Sequence of chain 2.A:
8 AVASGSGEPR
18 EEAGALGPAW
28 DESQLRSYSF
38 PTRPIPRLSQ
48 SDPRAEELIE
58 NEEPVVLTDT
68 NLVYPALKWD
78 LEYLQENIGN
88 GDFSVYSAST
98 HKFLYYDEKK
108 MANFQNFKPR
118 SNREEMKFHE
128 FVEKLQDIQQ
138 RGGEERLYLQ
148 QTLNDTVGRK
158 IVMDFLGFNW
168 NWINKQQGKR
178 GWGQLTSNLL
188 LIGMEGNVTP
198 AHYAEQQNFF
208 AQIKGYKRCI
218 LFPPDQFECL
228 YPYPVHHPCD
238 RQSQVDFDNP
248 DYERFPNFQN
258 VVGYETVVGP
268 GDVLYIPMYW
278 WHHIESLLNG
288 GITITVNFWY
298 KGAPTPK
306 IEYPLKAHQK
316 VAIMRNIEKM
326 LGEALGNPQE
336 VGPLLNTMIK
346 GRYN

Binding-site contacts:
Ligand atom C3 contacts residue PHE207 of chain 2.A at 3.8 Å (hydrophobic).
Ligand atom O3 contacts residue LYS214 of chain 2.A at 3.9 Å.
Ligand atom C1 contacts residue ASN205 of chain 2.A at 3.4 Å.
Ligand atom C5 contacts residue TYR145 of chain 2.A at 3.1 Å (hydrophobic).
Ligand atom C1 contacts residue ASN294 of chain 2.A at 3.6 Å.
Ligand atom O1 contacts residue FE21 of chain 2.C at 4.0 Å.
Ligand atom C4 contacts residue THR196 of chain 2.A at 3.5 Å.
Ligand atom C1 contacts residue TRP296 of chain 2.A at 3.7 Å (hydrophobic).
Ligand atom O1 contacts residue ASN294 of chain 2.A at 2.7 Å (h-bond).
Ligand atom C5 contacts residue LEU188 of chain 2.A at 3.5 Å (hydrophobic).
Ligand atom O2 contacts residue BCT1 of chain 2.F at 3.5 Å (h-bond).
Ligand atom O5 contacts residue FE21 of chain 2.C at 2.1 Å.
Ligand atom C2 contacts residue ILE281 of chain 2.A at 3.9 Å (hydrophobic).
Ligand atom O3 contacts residue ILE281 of chain 2.A at 3.9 Å.
Ligand atom O1 contacts residue ASN205 of chain 2.A at 3.2 Å (h-bond).
Ligand atom O2 contacts residue ASN205 of chain 2.A at 2.7 Å (h-bond).
Ligand atom O2 contacts residue FE21 of chain 2.C at 2.2 Å.
Ligand atom O1 contacts residue TRP296 of chain 2.A at 3.8 Å.
Ligand atom C5 contacts residue THR196 of chain 2.A at 3.4 Å.
Ligand atom O5 contacts residue HIS199 of chain 2.A at 3.0 Å (h-bond).
Ligand atom C5 contacts residue LYS214 of chain 2.A at 3.7 Å.
Ligand atom C4 contacts residue LEU188 of chain 2.A at 3.5 Å (hydrophobic).
Ligand atom O3 contacts residue TYR145 of chain 2.A at 2.4 Å (h-bond).
Ligand atom C1 contacts residue HIS279 of chain 2.A at 4.0 Å.
Ligand atom C3 contacts residue LEU188 of chain 2.A at 3.6 Å (hydrophobic).
Ligand atom C2 contacts residue FE21 of chain 2.C at 2.8 Å.
Ligand atom O3 contacts residue THR196 of chain 2.A at 2.6 Å (h-bond).
Ligand atom O2 contacts residue HIS279 of chain 2.A at 3.2 Å (h-bond).
Ligand atom O2 contacts residue TRP296 of chain 2.A at 3.1 Å.
Ligand atom O5 contacts residue HIS279 of chain 2.A at 3.4 Å (h-bond).
Ligand atom O4 contacts residue ILE281 of chain 2.A at 3.4 Å.
Ligand atom C3 contacts residue ILE281 of chain 2.A at 3.8 Å (hydrophobic).
Ligand atom O5 contacts residue BCT1 of chain 2.F at 3.7 Å.
Ligand atom O4 contacts residue LYS214 of chain 2.A at 2.8 Å (salt-bridge).
Ligand atom O1 contacts residue PHE207 of chain 2.A at 3.5 Å.
Ligand atom C5 contacts residue ILE281 of chain 2.A at 3.8 Å (hydrophobic).
Ligand atom O4 contacts residue TYR145 of chain 2.A at 3.3 Å (h-bond).
Ligand atom O4 contacts residue LEU188 of chain 2.A at 3.6 Å.
Ligand atom O4 contacts residue PHE207 of chain 2.A at 3.3 Å.
Ligand atom C1 contacts residue FE21 of chain 2.C at 2.8 Å.

This protein binds this small molecule.
Small molecule (SMILES): O=C(O)CCC(=O)C(=O)O